This small molecule binds to this protein.
Small molecule (SMILES): Nc1nc(F)nc2c1ncn2[C@H]1C[C@H](O)[C@@H](CO)O1

Binding-site contacts:
Ligand atom C2 contacts residue PHE222 of chain 1.B at 3.9 Å (hydrophobic).
Ligand atom C8 contacts residue GLY140 of chain 1.B at 3.8 Å.
Ligand atom N7 contacts residue ASP265 of chain 1.B at 2.7 Å (salt-bridge).
Ligand atom C5 contacts residue GLY140 of chain 1.B at 3.8 Å.
Ligand atom N7 contacts residue PHE222 of chain 1.B at 3.9 Å.
Ligand atom C2' contacts residue ALA138 of chain 1.B at 3.1 Å (hydrophobic).
Ligand atom C6 contacts residue VAL239 of chain 1.B at 3.9 Å (hydrophobic).
Ligand atom C3' contacts residue ALA138 of chain 1.B at 3.6 Å (hydrophobic).
Ligand atom F contacts residue VAL217 of chain 1.B at 3.6 Å.
Ligand atom N6 contacts residue VAL239 of chain 1.B at 4.0 Å.
Ligand atom C4' contacts residue SO41 of chain 1.P at 3.9 Å.
Ligand atom C3' contacts residue SO41 of chain 1.P at 3.0 Å.
Ligand atom F contacts residue GLN223 of chain 1.B at 3.5 Å.
Ligand atom N7 contacts residue GLY140 of chain 1.B at 3.5 Å.
Ligand atom C4 contacts residue PHE222 of chain 1.B at 3.6 Å (hydrophobic).
Ligand atom C5' contacts residue PHE181 of chain 1.A at 3.5 Å (hydrophobic).
Ligand atom O5' contacts residue MET241 of chain 1.B at 3.3 Å (h-bond).
Ligand atom O5' contacts residue PHE181 of chain 1.A at 4.0 Å.
Ligand atom O4' contacts residue PHE222 of chain 1.B at 3.9 Å.
Ligand atom N1 contacts residue GLN223 of chain 1.B at 2.8 Å (h-bond).
Ligand atom F contacts residue MET241 of chain 1.B at 3.0 Å.
Ligand atom F contacts residue VAL239 of chain 1.B at 3.8 Å.
Ligand atom C6 contacts residue GLN223 of chain 1.B at 3.7 Å.
Ligand atom N3 contacts residue VAL239 of chain 1.B at 4.0 Å.
Ligand atom C8 contacts residue ASP265 of chain 1.B at 3.1 Å.
Ligand atom N3 contacts residue PHE222 of chain 1.B at 3.8 Å.
Ligand atom N1 contacts residue VAL239 of chain 1.B at 3.6 Å.
Ligand atom C5 contacts residue ASP265 of chain 1.B at 3.9 Å.
Ligand atom C2 contacts residue MET241 of chain 1.B at 3.7 Å (hydrophobic).
Ligand atom O3' contacts residue SO41 of chain 1.P at 2.6 Å (h-bond).
Ligand atom C8 contacts residue VAL282 of chain 1.B at 3.7 Å (hydrophobic).
Ligand atom C5 contacts residue PHE222 of chain 1.B at 3.7 Å (hydrophobic).
Ligand atom C2 contacts residue GLN223 of chain 1.B at 3.5 Å.
Ligand atom C8 contacts residue THR264 of chain 1.B at 3.5 Å.
Ligand atom F contacts residue GLY240 of chain 1.B at 3.9 Å.
Ligand atom N7 contacts residue VAL282 of chain 1.B at 4.0 Å.
Ligand atom N9 contacts residue PHE222 of chain 1.B at 3.8 Å.
Ligand atom N6 contacts residue VAL267 of chain 1.B at 3.2 Å.
Ligand atom N6 contacts residue GLN223 of chain 1.B at 3.8 Å.
Ligand atom O3' contacts residue ALA138 of chain 1.B at 3.0 Å.

Sequence of chain 1.A:
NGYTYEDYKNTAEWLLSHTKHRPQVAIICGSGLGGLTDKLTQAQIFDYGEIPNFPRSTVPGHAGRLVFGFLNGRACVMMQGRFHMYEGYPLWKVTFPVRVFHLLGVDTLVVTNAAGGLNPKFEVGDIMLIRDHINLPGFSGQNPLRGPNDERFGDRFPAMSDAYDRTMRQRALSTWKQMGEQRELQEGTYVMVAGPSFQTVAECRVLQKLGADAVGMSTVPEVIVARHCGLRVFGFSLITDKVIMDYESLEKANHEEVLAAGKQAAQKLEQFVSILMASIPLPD

Sequence of chain 1.B:
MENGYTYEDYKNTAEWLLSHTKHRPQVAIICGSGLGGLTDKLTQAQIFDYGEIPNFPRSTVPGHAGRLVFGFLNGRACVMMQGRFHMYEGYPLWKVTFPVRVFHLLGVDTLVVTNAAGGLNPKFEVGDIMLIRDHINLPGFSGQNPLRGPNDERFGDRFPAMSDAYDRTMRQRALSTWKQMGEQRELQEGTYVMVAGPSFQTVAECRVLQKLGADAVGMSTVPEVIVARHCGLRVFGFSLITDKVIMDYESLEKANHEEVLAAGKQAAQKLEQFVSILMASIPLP